Sequence of chain 1.A:
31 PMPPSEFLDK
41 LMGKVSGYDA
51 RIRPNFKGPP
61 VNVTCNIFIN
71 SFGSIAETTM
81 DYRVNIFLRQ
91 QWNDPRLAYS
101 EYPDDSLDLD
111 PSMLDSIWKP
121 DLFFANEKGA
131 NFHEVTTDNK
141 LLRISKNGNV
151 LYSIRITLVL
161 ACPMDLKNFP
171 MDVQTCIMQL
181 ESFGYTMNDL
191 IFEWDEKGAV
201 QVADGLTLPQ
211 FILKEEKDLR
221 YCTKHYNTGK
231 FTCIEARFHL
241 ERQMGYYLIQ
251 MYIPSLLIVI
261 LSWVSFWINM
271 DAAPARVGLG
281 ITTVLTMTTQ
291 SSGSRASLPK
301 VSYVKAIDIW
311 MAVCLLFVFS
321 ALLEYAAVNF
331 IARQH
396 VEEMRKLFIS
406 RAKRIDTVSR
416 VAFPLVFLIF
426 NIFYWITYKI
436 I

Binding-site contacts:
Ligand atom C1 contacts residue PRO60 of chain 1.A at 3.9 Å (hydrophobic).
Ligand atom O7 contacts residue ASN62 of chain 1.A at 3.0 Å (h-bond).
Ligand atom C7 contacts residue ASN62 of chain 1.A at 3.1 Å.
Ligand atom O7 contacts residue PRO60 of chain 1.A at 4.5 Å.
Ligand atom C3 contacts residue PRO59 of chain 1.A at 4.0 Å (hydrophobic).
Ligand atom C3 contacts residue ASN62 of chain 1.A at 3.8 Å.
Ligand atom C1 contacts residue ASN62 of chain 1.A at 1.4 Å.
Ligand atom C8 contacts residue PRO59 of chain 1.A at 3.7 Å (hydrophobic).
Ligand atom C2 contacts residue ASN62 of chain 1.A at 2.5 Å.
Ligand atom C3 contacts residue PRO60 of chain 1.A at 4.5 Å (hydrophobic).
Ligand atom O5 contacts residue ASN62 of chain 1.A at 2.4 Å (h-bond).
Ligand atom C8 contacts residue ASN55 of chain 1.A at 3.4 Å.
Ligand atom C8 contacts residue VAL61 of chain 1.A at 4.3 Å (hydrophobic).
Ligand atom C7 contacts residue PRO59 of chain 1.A at 4.2 Å (hydrophobic).
Ligand atom C5 contacts residue ASN62 of chain 1.A at 3.6 Å.
Ligand atom C8 contacts residue PRO60 of chain 1.A at 3.3 Å (hydrophobic).
Ligand atom C2 contacts residue PRO60 of chain 1.A at 3.9 Å (hydrophobic).
Ligand atom C8 contacts residue ASN62 of chain 1.A at 4.3 Å.
Ligand atom C2 contacts residue PRO59 of chain 1.A at 4.4 Å (hydrophobic).
Ligand atom C4 contacts residue ASN62 of chain 1.A at 4.2 Å.
Ligand atom N2 contacts residue PRO59 of chain 1.A at 3.6 Å.
Ligand atom N2 contacts residue PRO60 of chain 1.A at 3.0 Å (h-bond).
Ligand atom O3 contacts residue PRO59 of chain 1.A at 3.5 Å.
Ligand atom C7 contacts residue PRO60 of chain 1.A at 3.5 Å (hydrophobic).
Ligand atom N2 contacts residue ASN62 of chain 1.A at 2.9 Å (h-bond).

This small molecule binds to this protein.
Small molecule (SMILES): CC(=O)N[C@H]1[C@H](O[C@H]2[C@H](O)[C@@H](NC(C)=O)CO[C@@H]2CO)O[C@H](CO)[C@@H](O[C@@H]2O[C@H](CO)[C@@H](O)[C@H](O)[C@@H]2O)[C@@H]1O